Sequence of chain 1.C:
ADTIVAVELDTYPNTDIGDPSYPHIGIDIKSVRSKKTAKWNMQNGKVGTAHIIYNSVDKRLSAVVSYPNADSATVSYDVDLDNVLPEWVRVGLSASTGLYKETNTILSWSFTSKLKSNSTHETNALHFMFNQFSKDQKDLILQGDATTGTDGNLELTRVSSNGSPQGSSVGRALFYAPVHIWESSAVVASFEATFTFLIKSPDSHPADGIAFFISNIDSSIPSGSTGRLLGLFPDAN

A protein and the small-molecule ligand that binds it are described below.
Small molecule (SMILES): CC(C)[C@H](NC(=O)[C@@H](N)CC(=O)O)C(=O)N[C@@H](Cc1ccccc1)C(=O)N[C@@H](Cc1ccc(O)cc1)C(=O)N1CCC[C@H]1C(=O)N[C@@H](Cc1ccc(O)cc1)C(=O)N1CCC[C@H]1C(=O)N[C@@H](Cc1ccc(O)cc1)C(=O)N[C@@H](C)C(=O)N[C@@H](CO)C(=O)NCC(=O)N[C@@H](CO)C(=O)O

Binding-site contacts:
Ligand atom OH contacts residue PRO23 of chain 1.C at 3.5 Å.
Ligand atom CA contacts residue ASN44 of chain 1.C at 3.7 Å.
Ligand atom C contacts residue LYS200 of chain 1.C at 3.9 Å.
Ligand atom O contacts residue ASN44 of chain 1.C at 3.9 Å.
Ligand atom O contacts residue GLY45 of chain 1.C at 2.9 Å.
Ligand atom CB contacts residue LYS200 of chain 1.C at 3.4 Å.
Ligand atom CG1 contacts residue LYS200 of chain 1.C at 3.7 Å.
Ligand atom CB contacts residue MET42 of chain 1.C at 3.8 Å (hydrophobic).
Ligand atom CD1 contacts residue MET42 of chain 1.C at 3.0 Å (hydrophobic).
Ligand atom CB contacts residue LYS46 of chain 1.C at 3.6 Å.
Ligand atom CB contacts residue ASN44 of chain 1.C at 3.1 Å.
Ligand atom CG contacts residue ASN44 of chain 1.C at 3.8 Å.
Ligand atom OH contacts residue MET42 of chain 1.C at 3.6 Å.
Ligand atom CG1 contacts residue ASN44 of chain 1.C at 2.9 Å.
Ligand atom C contacts residue ASN44 of chain 1.C at 3.7 Å.
Ligand atom CG contacts residue ASN44 of chain 1.C at 3.9 Å.
Ligand atom O contacts residue LYS200 of chain 1.C at 3.2 Å (salt-bridge).
Ligand atom O contacts residue LYS46 of chain 1.C at 3.2 Å (salt-bridge).
Ligand atom CG1 contacts residue GLY45 of chain 1.C at 3.9 Å.
Ligand atom N contacts residue ASN44 of chain 1.C at 3.6 Å (h-bond).
Ligand atom CB contacts residue ASN44 of chain 1.C at 3.0 Å.
Ligand atom C contacts residue GLY45 of chain 1.C at 3.7 Å.
Ligand atom C contacts residue ASN44 of chain 1.C at 3.0 Å.
Ligand atom CD contacts residue ASN44 of chain 1.C at 3.0 Å.
Ligand atom CD1 contacts residue LYS46 of chain 1.C at 3.8 Å.
Ligand atom CG2 contacts residue SER201 of chain 1.C at 3.5 Å.
Ligand atom CA contacts residue ASN44 of chain 1.C at 2.9 Å.
Ligand atom CE1 contacts residue MET42 of chain 1.C at 3.5 Å (hydrophobic).
Ligand atom N contacts residue ASN44 of chain 1.C at 2.9 Å (h-bond).
Ligand atom CG contacts residue MET42 of chain 1.C at 3.7 Å (hydrophobic).
Ligand atom C contacts residue ASN44 of chain 1.C at 3.4 Å.
Ligand atom O contacts residue ASN44 of chain 1.C at 2.6 Å (h-bond).
Ligand atom O contacts residue GLY45 of chain 1.C at 2.8 Å.
Ligand atom CD2 contacts residue ASN44 of chain 1.C at 3.8 Å.
Ligand atom CG1 contacts residue SER201 of chain 1.C at 3.7 Å.
Ligand atom CZ contacts residue MET42 of chain 1.C at 3.4 Å (hydrophobic).
Ligand atom CE2 contacts residue MET42 of chain 1.C at 4.0 Å (hydrophobic).
Ligand atom C contacts residue GLY45 of chain 1.C at 3.9 Å.
Ligand atom O contacts residue ASN44 of chain 1.C at 3.4 Å (h-bond).
Ligand atom CE2 contacts residue PRO206 of chain 1.C at 3.3 Å (hydrophobic).